Sequence of chain 3.A:
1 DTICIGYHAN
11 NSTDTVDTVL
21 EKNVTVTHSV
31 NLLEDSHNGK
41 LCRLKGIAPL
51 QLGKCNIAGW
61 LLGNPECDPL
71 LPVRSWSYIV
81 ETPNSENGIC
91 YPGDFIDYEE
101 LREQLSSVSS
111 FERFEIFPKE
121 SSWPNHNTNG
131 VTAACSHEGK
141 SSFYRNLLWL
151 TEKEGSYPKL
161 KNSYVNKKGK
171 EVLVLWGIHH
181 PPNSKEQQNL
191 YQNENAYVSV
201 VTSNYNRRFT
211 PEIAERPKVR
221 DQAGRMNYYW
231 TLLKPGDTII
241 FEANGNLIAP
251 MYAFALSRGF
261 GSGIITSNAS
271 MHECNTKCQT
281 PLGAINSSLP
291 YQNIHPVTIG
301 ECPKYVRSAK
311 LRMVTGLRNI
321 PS

Binding-site contacts:
Ligand atom C8 contacts residue THR13 of chain 3.A at 4.2 Å.
Ligand atom N2 contacts residue ASN11 of chain 3.A at 3.0 Å (h-bond).
Ligand atom C1 contacts residue ASN11 of chain 3.A at 1.4 Å.
Ligand atom O6 contacts residue ASN11 of chain 3.A at 4.5 Å.
Ligand atom C3 contacts residue ASN11 of chain 3.A at 3.8 Å.
Ligand atom C7 contacts residue ASN11 of chain 3.A at 3.1 Å.
Ligand atom C8 contacts residue ASN11 of chain 3.A at 4.3 Å.
Ligand atom C4 contacts residue ASN11 of chain 3.A at 4.1 Å.
Ligand atom C2 contacts residue ASN11 of chain 3.A at 2.4 Å.
Ligand atom C5 contacts residue ASN11 of chain 3.A at 3.5 Å.
Ligand atom O5 contacts residue ASN11 of chain 3.A at 2.2 Å (h-bond).
Ligand atom O7 contacts residue ASN11 of chain 3.A at 2.7 Å (h-bond).

A small-molecule ligand and the protein it binds are described below.
Small molecule (SMILES): CC(=O)N[C@@H]1[C@@H](O)[C@H](O)[C@@H](CO)O[C@H]1O